A protein and the small-molecule ligand that binds it are described below.
Small molecule (SMILES): Cc1ncc(C[n+]2csc(CCO)c2C)c(N)n1

Binding-site contacts:
Ligand atom CM2 contacts residue TYR156 of chain 1.A at 3.4 Å (hydrophobic).
Ligand atom C5 contacts residue HIS135 of chain 1.A at 3.6 Å.
Ligand atom C5 contacts residue GLU94 of chain 1.A at 3.9 Å.
Ligand atom C7A contacts residue GLU94 of chain 1.A at 3.4 Å.
Ligand atom N1A contacts residue TRP143 of chain 1.A at 3.5 Å.
Ligand atom N4A contacts residue GLY139 of chain 1.A at 3.8 Å.
Ligand atom S1 contacts residue HIS135 of chain 1.A at 3.8 Å.
Ligand atom C4A contacts residue TRP143 of chain 1.A at 3.5 Å (hydrophobic).
Ligand atom N4A contacts residue GLU94 of chain 1.A at 2.9 Å (salt-bridge).
Ligand atom O1 contacts residue TYR95 of chain 1.A at 3.6 Å (h-bond).
Ligand atom C6A contacts residue TRP44 of chain 1.A at 3.3 Å (hydrophobic).
Ligand atom N3A contacts residue ASN161 of chain 1.A at 3.1 Å (h-bond).
Ligand atom C5 contacts residue TRP44 of chain 1.A at 3.6 Å (hydrophobic).
Ligand atom N4A contacts residue ASN161 of chain 1.A at 3.6 Å.
Ligand atom CM4 contacts residue TRP44 of chain 1.A at 3.8 Å (hydrophobic).
Ligand atom N3A contacts residue GLY139 of chain 1.A at 3.4 Å.
Ligand atom C2 contacts residue TRP44 of chain 1.A at 3.4 Å (hydrophobic).
Ligand atom C7A contacts residue TRP143 of chain 1.A at 3.3 Å (hydrophobic).
Ligand atom CM4 contacts residue TYR95 of chain 1.A at 3.3 Å (hydrophobic).
Ligand atom C4 contacts residue TRP44 of chain 1.A at 3.5 Å (hydrophobic).
Ligand atom C2 contacts residue ASN161 of chain 1.A at 3.9 Å.
Ligand atom C2 contacts residue GLU94 of chain 1.A at 3.8 Å.
Ligand atom N3 contacts residue TRP44 of chain 1.A at 3.5 Å.
Ligand atom C5A contacts residue TRP143 of chain 1.A at 3.4 Å (hydrophobic).
Ligand atom N3 contacts residue GLU94 of chain 1.A at 3.2 Å (salt-bridge).
Ligand atom N3A contacts residue TRP143 of chain 1.A at 3.9 Å.
Ligand atom N1A contacts residue TRP44 of chain 1.A at 3.7 Å.
Ligand atom C2A contacts residue ASN161 of chain 1.A at 3.9 Å.
Ligand atom N4A contacts residue HIS135 of chain 1.A at 2.9 Å (h-bond).
Ligand atom CM4 contacts residue GLU94 of chain 1.A at 3.4 Å.
Ligand atom C6 contacts residue HIS135 of chain 1.A at 3.5 Å.
Ligand atom S1 contacts residue TRP44 of chain 1.A at 3.8 Å.
Ligand atom C6A contacts residue TRP143 of chain 1.A at 3.2 Å (hydrophobic).
Ligand atom C7 contacts residue GLU48 of chain 1.A at 3.8 Å.
Ligand atom N4A contacts residue TRP143 of chain 1.A at 3.9 Å.
Ligand atom C7 contacts residue TRP44 of chain 1.A at 3.9 Å (hydrophobic).
Ligand atom C4 contacts residue GLU94 of chain 1.A at 3.2 Å.
Ligand atom C4A contacts residue ASN161 of chain 1.A at 3.8 Å.
Ligand atom C4A contacts residue GLU94 of chain 1.A at 3.9 Å.
Ligand atom C2A contacts residue TRP143 of chain 1.A at 3.6 Å (hydrophobic).

Sequence of chain 1.A:
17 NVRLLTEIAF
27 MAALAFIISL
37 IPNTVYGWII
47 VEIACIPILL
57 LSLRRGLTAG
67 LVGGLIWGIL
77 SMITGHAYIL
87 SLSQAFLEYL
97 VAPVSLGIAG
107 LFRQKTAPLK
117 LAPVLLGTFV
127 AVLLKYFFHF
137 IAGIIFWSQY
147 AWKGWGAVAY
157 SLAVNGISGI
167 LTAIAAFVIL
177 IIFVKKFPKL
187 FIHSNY